A small-molecule ligand and the protein it binds are described below.
Small molecule (SMILES): COc1ccc2c(c[n+](C)c3c4cc5c(cc4ccc23)OCO5)c1OC

Binding-site contacts:
Ligand atom O18 contacts residue LEU133 of chain 1.A at 3.7 Å.
Ligand atom O24 contacts residue ILE74 of chain 1.A at 3.4 Å.
Ligand atom C14 contacts residue ARG81 of chain 1.A at 3.7 Å.
Ligand atom C16 contacts residue SER82 of chain 1.A at 3.7 Å.
Ligand atom C21 contacts residue ARG81 of chain 1.A at 3.8 Å.
Ligand atom C4 contacts residue CYS78 of chain 1.A at 3.7 Å (hydrophobic).
Ligand atom C15 contacts residue SER82 of chain 1.A at 3.8 Å.
Ligand atom C25 contacts residue PHE153 of chain 1.A at 3.2 Å (hydrophobic).
Ligand atom C22 contacts residue ILE74 of chain 1.A at 3.8 Å (hydrophobic).
Ligand atom C6 contacts residue CYS78 of chain 1.A at 3.2 Å (hydrophobic).
Ligand atom O24 contacts residue LEU149 of chain 1.A at 3.8 Å.
Ligand atom C8 contacts residue CYS78 of chain 1.A at 3.1 Å (hydrophobic).
Ligand atom C14 contacts residue LEU123 of chain 1.A at 3.9 Å (hydrophobic).
Ligand atom C19 contacts residue ILE134 of chain 1.A at 3.8 Å (hydrophobic).
Ligand atom C1 contacts residue MET157 of chain 1.A at 3.6 Å (hydrophobic).
Ligand atom O24 contacts residue LEU146 of chain 1.A at 3.3 Å.
Ligand atom C10 contacts residue CYS78 of chain 1.A at 3.9 Å (hydrophobic).
Ligand atom C19 contacts residue LEU126 of chain 1.A at 3.5 Å (hydrophobic).
Ligand atom O26 contacts residue PHE153 of chain 1.A at 4.0 Å.
Ligand atom O20 contacts residue LEU123 of chain 1.A at 4.0 Å.
Ligand atom C22 contacts residue LEU146 of chain 1.A at 3.9 Å (hydrophobic).
Ligand atom O26 contacts residue PHE156 of chain 1.A at 3.8 Å.
Ligand atom C5 contacts residue CYS78 of chain 1.A at 2.9 Å (hydrophobic).
Ligand atom C19 contacts residue LEU133 of chain 1.A at 3.0 Å (hydrophobic).
Ligand atom C1 contacts residue LEU146 of chain 1.A at 3.8 Å (hydrophobic).
Ligand atom C22 contacts residue CYS78 of chain 1.A at 3.8 Å (hydrophobic).
Ligand atom C1 contacts residue CYS78 of chain 1.A at 3.2 Å (hydrophobic).
Ligand atom C1 contacts residue ILE74 of chain 1.A at 3.9 Å (hydrophobic).
Ligand atom C7 contacts residue CYS78 of chain 1.A at 3.0 Å (hydrophobic).
Ligand atom C22 contacts residue MET157 of chain 1.A at 3.9 Å (hydrophobic).
Ligand atom C2 contacts residue MET157 of chain 1.A at 3.8 Å (hydrophobic).
Ligand atom C5 contacts residue MET157 of chain 1.A at 3.8 Å (hydrophobic).
Ligand atom O20 contacts residue ARG81 of chain 1.A at 3.4 Å.
Ligand atom C21 contacts residue ILE119 of chain 1.A at 3.9 Å (hydrophobic).
Ligand atom C25 contacts residue LEU149 of chain 1.A at 3.7 Å (hydrophobic).
Ligand atom O18 contacts residue LEU123 of chain 1.A at 3.6 Å.
Ligand atom C3 contacts residue CYS78 of chain 1.A at 3.0 Å (hydrophobic).
Ligand atom C17 contacts residue LEU123 of chain 1.A at 3.7 Å (hydrophobic).
Ligand atom N9 contacts residue CYS78 of chain 1.A at 3.6 Å.
Ligand atom C2 contacts residue CYS78 of chain 1.A at 2.7 Å (hydrophobic).

Sequence of chain 1.A:
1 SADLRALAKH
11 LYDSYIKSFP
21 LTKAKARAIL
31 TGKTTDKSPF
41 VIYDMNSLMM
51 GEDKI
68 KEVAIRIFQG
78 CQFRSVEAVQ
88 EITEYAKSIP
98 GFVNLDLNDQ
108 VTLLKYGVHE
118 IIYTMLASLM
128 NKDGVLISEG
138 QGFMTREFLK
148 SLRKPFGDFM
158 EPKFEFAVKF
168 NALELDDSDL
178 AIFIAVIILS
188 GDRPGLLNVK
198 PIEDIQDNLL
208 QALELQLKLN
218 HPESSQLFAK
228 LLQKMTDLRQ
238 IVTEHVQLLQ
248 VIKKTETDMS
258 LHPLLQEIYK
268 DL